Sequence of chain 43.K:
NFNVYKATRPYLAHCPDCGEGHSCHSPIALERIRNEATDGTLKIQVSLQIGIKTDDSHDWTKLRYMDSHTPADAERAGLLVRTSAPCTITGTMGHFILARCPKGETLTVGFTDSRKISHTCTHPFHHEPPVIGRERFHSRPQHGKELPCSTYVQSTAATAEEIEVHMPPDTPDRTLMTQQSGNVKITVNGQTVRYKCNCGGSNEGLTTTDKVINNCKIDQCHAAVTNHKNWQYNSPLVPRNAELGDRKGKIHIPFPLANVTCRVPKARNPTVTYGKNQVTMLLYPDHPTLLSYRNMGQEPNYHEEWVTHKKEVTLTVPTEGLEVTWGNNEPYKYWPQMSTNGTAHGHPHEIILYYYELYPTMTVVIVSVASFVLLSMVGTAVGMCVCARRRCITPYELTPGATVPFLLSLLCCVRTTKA

Sequence of chain 43.J:
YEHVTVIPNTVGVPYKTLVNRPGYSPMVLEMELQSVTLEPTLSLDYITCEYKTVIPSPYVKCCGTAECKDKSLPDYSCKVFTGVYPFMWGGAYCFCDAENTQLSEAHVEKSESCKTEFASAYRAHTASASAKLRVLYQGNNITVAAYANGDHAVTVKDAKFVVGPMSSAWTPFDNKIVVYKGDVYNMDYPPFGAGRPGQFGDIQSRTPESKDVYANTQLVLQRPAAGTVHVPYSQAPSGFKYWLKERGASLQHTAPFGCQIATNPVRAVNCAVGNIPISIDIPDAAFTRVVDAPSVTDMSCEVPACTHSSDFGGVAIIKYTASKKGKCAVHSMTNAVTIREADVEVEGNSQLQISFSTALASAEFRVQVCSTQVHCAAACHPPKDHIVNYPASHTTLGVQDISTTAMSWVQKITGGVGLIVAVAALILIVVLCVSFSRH

This protein binds this small molecule.
Small molecule (SMILES): CC(=O)N[C@@H]1[C@@H](O)[C@H](O)[C@@H](CO)O[C@H]1O

Binding-site contacts:
Ligand atom C3 contacts residue ASN259 of chain 43.K at 3.8 Å.
Ligand atom O5 contacts residue ASN259 of chain 43.K at 2.4 Å (h-bond).
Ligand atom O7 contacts residue ASN259 of chain 43.K at 3.0 Å (h-bond).
Ligand atom C2 contacts residue ASN259 of chain 43.K at 2.5 Å.
Ligand atom N2 contacts residue THR116 of chain 43.J at 3.0 Å (h-bond).
Ligand atom C6 contacts residue LYS181 of chain 43.J at 4.2 Å.
Ligand atom C3 contacts residue THR116 of chain 43.J at 4.0 Å.
Ligand atom C3 contacts residue LYS181 of chain 43.J at 4.4 Å.
Ligand atom C1 contacts residue ASN259 of chain 43.K at 1.4 Å.
Ligand atom O3 contacts residue THR116 of chain 43.J at 4.4 Å.
Ligand atom C4 contacts residue ASN259 of chain 43.K at 4.2 Å.
Ligand atom C7 contacts residue ASN259 of chain 43.K at 3.2 Å.
Ligand atom C5 contacts residue ASN259 of chain 43.K at 3.7 Å.
Ligand atom O6 contacts residue LYS181 of chain 43.J at 4.3 Å.
Ligand atom C8 contacts residue THR116 of chain 43.J at 3.8 Å.
Ligand atom C4 contacts residue LYS181 of chain 43.J at 4.2 Å.
Ligand atom C7 contacts residue THR116 of chain 43.J at 3.8 Å.
Ligand atom O5 contacts residue LYS181 of chain 43.J at 4.4 Å.
Ligand atom C2 contacts residue THR116 of chain 43.J at 3.8 Å.
Ligand atom C8 contacts residue ASN259 of chain 43.K at 4.4 Å.
Ligand atom N2 contacts residue ASN259 of chain 43.K at 2.9 Å (h-bond).
Ligand atom C5 contacts residue LYS181 of chain 43.J at 3.5 Å.
Ligand atom O4 contacts residue LYS181 of chain 43.J at 4.0 Å.
Ligand atom C1 contacts residue THR116 of chain 43.J at 4.0 Å.